A small-molecule ligand and the protein it binds are described below.
Small molecule (SMILES): CCN1CNS(=O)(=O)c2cc(F)ccc21

Binding-site contacts:
Ligand atom NAN contacts residue PRO105 of chain 1.A at 3.5 Å (h-bond).
Ligand atom CAF contacts residue SER108 of chain 1.A at 3.5 Å.
Ligand atom CAE contacts residue SER108 of chain 1.A at 3.6 Å.
Ligand atom CAK contacts residue PRO105 of chain 1.B at 3.7 Å (hydrophobic).
Ligand atom FAD contacts residue SER108 of chain 1.B at 3.2 Å.
Ligand atom CAA contacts residue PRO105 of chain 1.A at 3.6 Å (hydrophobic).
Ligand atom OAC contacts residue ILE92 of chain 1.B at 3.6 Å.
Ligand atom CAK contacts residue GLY219 of chain 1.B at 3.6 Å.
Ligand atom CAA contacts residue MET107 of chain 1.A at 3.3 Å (hydrophobic).
Ligand atom CAG contacts residue PRO105 of chain 1.B at 3.5 Å (hydrophobic).
Ligand atom CAL contacts residue LYS218 of chain 1.B at 3.6 Å.
Ligand atom CAA contacts residue PHE106 of chain 1.A at 3.3 Å (hydrophobic).
Ligand atom CAG contacts residue GLY219 of chain 1.B at 3.3 Å.
Ligand atom CAK contacts residue LYS218 of chain 1.B at 3.2 Å.
Ligand atom FAD contacts residue GLY219 of chain 1.B at 3.5 Å.
Ligand atom CAI contacts residue PRO105 of chain 1.A at 3.4 Å (hydrophobic).
Ligand atom CAM contacts residue GLY219 of chain 1.B at 3.7 Å.
Ligand atom OAB contacts residue GLY219 of chain 1.B at 3.6 Å.
Ligand atom CAM contacts residue PRO105 of chain 1.A at 3.7 Å (hydrophobic).
Ligand atom OAC contacts residue PRO105 of chain 1.A at 3.4 Å.
Ligand atom NAJ contacts residue LEU239 of chain 1.A at 3.8 Å.
Ligand atom NAJ contacts residue PRO105 of chain 1.A at 3.1 Å (h-bond).
Ligand atom FAD contacts residue MET107 of chain 1.B at 3.7 Å.
Ligand atom CAE contacts residue LYS218 of chain 1.B at 3.3 Å.
Ligand atom CAH contacts residue SER217 of chain 1.B at 3.6 Å.
Ligand atom FAD contacts residue LYS218 of chain 1.B at 3.5 Å.
Ligand atom CAE contacts residue 3TJ1 of chain 1.O at 3.5 Å.
Ligand atom FAD contacts residue PRO105 of chain 1.B at 3.1 Å.
Ligand atom OAB contacts residue ILE92 of chain 1.B at 3.8 Å.
Ligand atom FAD contacts residue 3TJ1 of chain 1.O at 3.5 Å.
Ligand atom CAG contacts residue LYS218 of chain 1.B at 3.4 Å.
Ligand atom CAI contacts residue SER217 of chain 1.B at 3.9 Å.
Ligand atom NAN contacts residue SER217 of chain 1.B at 3.5 Å (h-bond).
Ligand atom CAF contacts residue SER217 of chain 1.B at 3.7 Å.
Ligand atom OAC contacts residue LYS104 of chain 1.A at 3.3 Å.
Ligand atom OAB contacts residue LYS218 of chain 1.B at 3.5 Å.
Ligand atom CAI contacts residue SER242 of chain 1.A at 3.5 Å.
Ligand atom CAF contacts residue 3TJ1 of chain 1.O at 3.8 Å.
Ligand atom CAF contacts residue LYS218 of chain 1.B at 3.8 Å.
Ligand atom CAM contacts residue LYS218 of chain 1.B at 3.6 Å.

Sequence of chain 1.A:
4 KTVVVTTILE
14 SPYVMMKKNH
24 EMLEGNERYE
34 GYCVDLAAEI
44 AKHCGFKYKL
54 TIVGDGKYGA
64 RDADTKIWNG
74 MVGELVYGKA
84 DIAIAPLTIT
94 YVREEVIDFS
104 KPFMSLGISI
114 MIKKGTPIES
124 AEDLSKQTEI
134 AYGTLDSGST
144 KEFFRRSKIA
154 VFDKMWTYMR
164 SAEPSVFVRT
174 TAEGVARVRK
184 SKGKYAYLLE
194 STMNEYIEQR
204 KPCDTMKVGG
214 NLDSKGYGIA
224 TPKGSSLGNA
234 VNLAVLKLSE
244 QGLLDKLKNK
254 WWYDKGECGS

Sequence of chain 1.B:
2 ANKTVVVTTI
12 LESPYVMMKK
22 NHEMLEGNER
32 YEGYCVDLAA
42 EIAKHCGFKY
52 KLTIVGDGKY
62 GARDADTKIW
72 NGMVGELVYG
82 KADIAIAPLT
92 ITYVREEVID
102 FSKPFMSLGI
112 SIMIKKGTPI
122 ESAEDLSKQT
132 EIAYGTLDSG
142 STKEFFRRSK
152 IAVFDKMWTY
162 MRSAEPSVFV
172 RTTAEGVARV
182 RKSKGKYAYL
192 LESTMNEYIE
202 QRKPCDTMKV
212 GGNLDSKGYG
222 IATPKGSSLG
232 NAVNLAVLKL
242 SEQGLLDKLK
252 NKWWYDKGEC